A protein and the small-molecule ligand that binds it are described below.
Small molecule (SMILES): Nc1ncnc2c1ncn2[C@@H]1O[C@H](CO[P](=O)(O)O[P](=O)(O)NP(=O)(O)O)[C@@H](O)[C@H]1O

Binding-site contacts:
Ligand atom O3G contacts residue GLU211 of chain 1.E at 3.4 Å (salt-bridge).
Ligand atom O3A contacts residue ARG393 of chain 1.E at 3.5 Å (salt-bridge).
Ligand atom PG contacts residue MG1 of chain 1.I at 3.5 Å.
Ligand atom O3G contacts residue MG1 of chain 1.I at 2.2 Å.
Ligand atom N3 contacts residue VAL394 of chain 1.E at 3.4 Å.
Ligand atom O3G contacts residue GLY363 of chain 1.E at 3.3 Å.
Ligand atom O2G contacts residue ARG390 of chain 1.E at 2.5 Å (salt-bridge).
Ligand atom O1G contacts residue THR102 of chain 1.E at 3.3 Å.
Ligand atom PG contacts residue ARG393 of chain 1.E at 3.3 Å.
Ligand atom O1A contacts residue THR107 of chain 1.E at 2.4 Å (h-bond).
Ligand atom N3B contacts residue GLY103 of chain 1.E at 2.9 Å (h-bond).
Ligand atom N3B contacts residue ARG393 of chain 1.E at 2.5 Å (salt-bridge).
Ligand atom O1B contacts residue MG1 of chain 1.I at 2.4 Å.
Ligand atom C3' contacts residue ASP365 of chain 1.E at 3.3 Å.
Ligand atom O2B contacts residue SER104 of chain 1.E at 3.2 Å (h-bond).
Ligand atom O3' contacts residue ILE30 of chain 1.E at 3.1 Å (h-bond).
Ligand atom O2G contacts residue ARG393 of chain 1.E at 2.9 Å (salt-bridge).
Ligand atom C4' contacts residue ASP365 of chain 1.E at 3.3 Å.
Ligand atom N6 contacts residue ILE78 of chain 1.E at 3.0 Å (h-bond).
Ligand atom N3 contacts residue TYR76 of chain 1.E at 3.6 Å.
Ligand atom O1B contacts residue LYS106 of chain 1.E at 3.6 Å.
Ligand atom O4' contacts residue VAL394 of chain 1.E at 3.2 Å.
Ligand atom C4 contacts residue TYR76 of chain 1.E at 3.4 Å (hydrophobic).
Ligand atom O3' contacts residue ASP365 of chain 1.E at 2.6 Å (salt-bridge).
Ligand atom O2B contacts residue LYS106 of chain 1.E at 3.0 Å (salt-bridge).
Ligand atom PA contacts residue THR107 of chain 1.E at 3.5 Å.
Ligand atom C2' contacts residue TYR76 of chain 1.E at 3.3 Å (hydrophobic).
Ligand atom O2A contacts residue ARG393 of chain 1.E at 3.3 Å (salt-bridge).
Ligand atom O2' contacts residue TYR76 of chain 1.E at 2.7 Å (h-bond).
Ligand atom N7 contacts residue TYR76 of chain 1.E at 3.5 Å.
Ligand atom PB contacts residue ARG393 of chain 1.E at 3.6 Å.
Ligand atom O2B contacts residue GLY105 of chain 1.E at 3.3 Å (h-bond).
Ligand atom O1G contacts residue LYS106 of chain 1.E at 2.9 Å (salt-bridge).
Ligand atom N7 contacts residue GLN83 of chain 1.E at 3.0 Å (h-bond).
Ligand atom C8 contacts residue TYR76 of chain 1.E at 3.5 Å (hydrophobic).
Ligand atom O2G contacts residue THR102 of chain 1.E at 3.5 Å.
Ligand atom N6 contacts residue GLN83 of chain 1.E at 3.0 Å (h-bond).
Ligand atom O3A contacts residue GLY105 of chain 1.E at 3.3 Å (h-bond).
Ligand atom N9 contacts residue TYR76 of chain 1.E at 3.5 Å (h-bond).
Ligand atom C6 contacts residue TYR76 of chain 1.E at 3.5 Å (hydrophobic).

Sequence of chain 1.E:
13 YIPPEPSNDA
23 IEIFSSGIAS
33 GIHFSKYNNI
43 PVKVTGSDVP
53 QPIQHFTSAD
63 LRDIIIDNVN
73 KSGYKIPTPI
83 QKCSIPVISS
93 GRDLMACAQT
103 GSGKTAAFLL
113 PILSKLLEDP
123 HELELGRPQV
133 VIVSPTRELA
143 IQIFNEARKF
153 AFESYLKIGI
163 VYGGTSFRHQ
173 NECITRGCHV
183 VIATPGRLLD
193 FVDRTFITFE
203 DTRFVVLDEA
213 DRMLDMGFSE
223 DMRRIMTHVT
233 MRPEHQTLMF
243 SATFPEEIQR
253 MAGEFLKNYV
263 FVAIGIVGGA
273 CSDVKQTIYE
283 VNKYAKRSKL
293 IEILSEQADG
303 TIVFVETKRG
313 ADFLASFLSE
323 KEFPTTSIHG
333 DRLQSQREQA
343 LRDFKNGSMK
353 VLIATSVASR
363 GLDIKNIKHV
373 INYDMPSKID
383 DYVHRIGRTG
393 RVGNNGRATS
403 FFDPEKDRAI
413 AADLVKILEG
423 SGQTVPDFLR